Binding-site contacts:
Ligand atom O5 contacts residue ASN154 of chain 3.A at 2.4 Å (h-bond).
Ligand atom O5 contacts residue SER156 of chain 3.A at 3.9 Å.
Ligand atom O7 contacts residue ASN154 of chain 3.A at 3.6 Å.
Ligand atom C1 contacts residue ASN154 of chain 3.A at 1.4 Å.
Ligand atom C1 contacts residue SER156 of chain 3.A at 3.3 Å.
Ligand atom C8 contacts residue ASN154 of chain 3.A at 3.9 Å.
Ligand atom C7 contacts residue ASN154 of chain 3.A at 3.4 Å.
Ligand atom C4 contacts residue ASN154 of chain 3.A at 4.2 Å.
Ligand atom C2 contacts residue SER156 of chain 3.A at 4.3 Å.
Ligand atom C5 contacts residue SER156 of chain 3.A at 3.9 Å.
Ligand atom C3 contacts residue ASN154 of chain 3.A at 3.9 Å.
Ligand atom N2 contacts residue SER156 of chain 3.A at 4.2 Å.
Ligand atom N2 contacts residue ASN154 of chain 3.A at 3.0 Å (h-bond).
Ligand atom C5 contacts residue ASN154 of chain 3.A at 3.6 Å.
Ligand atom C2 contacts residue ASN154 of chain 3.A at 2.5 Å.

Sequence of chain 3.A:
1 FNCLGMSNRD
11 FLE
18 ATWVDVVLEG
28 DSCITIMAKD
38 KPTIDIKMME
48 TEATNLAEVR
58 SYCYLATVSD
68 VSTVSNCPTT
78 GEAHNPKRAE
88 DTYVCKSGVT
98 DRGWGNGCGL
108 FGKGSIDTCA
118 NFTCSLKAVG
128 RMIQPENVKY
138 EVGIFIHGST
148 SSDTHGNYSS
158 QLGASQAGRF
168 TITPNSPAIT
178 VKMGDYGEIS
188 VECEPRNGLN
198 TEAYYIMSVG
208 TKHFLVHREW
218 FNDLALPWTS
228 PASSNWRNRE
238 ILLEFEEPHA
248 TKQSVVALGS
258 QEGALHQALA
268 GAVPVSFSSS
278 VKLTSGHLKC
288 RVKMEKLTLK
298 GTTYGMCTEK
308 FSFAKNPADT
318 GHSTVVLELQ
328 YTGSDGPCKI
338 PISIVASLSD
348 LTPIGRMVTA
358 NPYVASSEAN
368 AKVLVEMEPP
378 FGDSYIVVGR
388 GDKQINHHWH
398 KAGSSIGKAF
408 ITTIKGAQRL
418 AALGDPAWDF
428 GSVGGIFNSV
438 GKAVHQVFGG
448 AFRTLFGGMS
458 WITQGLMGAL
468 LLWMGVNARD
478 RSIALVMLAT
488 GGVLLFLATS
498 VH

This protein binds this small molecule.
Small molecule (SMILES): CC(=O)N[C@@H]1[C@@H](O)[C@H](O)[C@@H](CO)O[C@H]1O